Sequence of chain 2.A:
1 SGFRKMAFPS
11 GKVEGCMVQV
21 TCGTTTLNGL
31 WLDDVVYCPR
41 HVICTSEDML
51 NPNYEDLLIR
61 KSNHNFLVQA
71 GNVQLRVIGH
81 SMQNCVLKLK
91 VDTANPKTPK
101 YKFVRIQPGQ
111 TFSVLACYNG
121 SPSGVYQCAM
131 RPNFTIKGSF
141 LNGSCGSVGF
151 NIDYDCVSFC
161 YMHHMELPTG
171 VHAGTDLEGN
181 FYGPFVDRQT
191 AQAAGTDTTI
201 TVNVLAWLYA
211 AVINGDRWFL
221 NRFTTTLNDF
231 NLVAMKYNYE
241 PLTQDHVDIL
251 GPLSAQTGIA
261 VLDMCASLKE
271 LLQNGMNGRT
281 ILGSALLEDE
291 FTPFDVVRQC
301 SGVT

Binding-site contacts:
Ligand atom C11 contacts residue MET49 of chain 2.A at 3.3 Å (hydrophobic).
Ligand atom C3 contacts residue THR190 of chain 2.A at 3.4 Å.
Ligand atom C8 contacts residue ARG188 of chain 2.A at 4.1 Å.
Ligand atom C5 contacts residue ARG188 of chain 2.A at 3.8 Å.
Ligand atom C9 contacts residue MET165 of chain 2.A at 3.4 Å (hydrophobic).
Ligand atom C3 contacts residue ARG188 of chain 2.A at 4.0 Å.
Ligand atom C12 contacts residue MET49 of chain 2.A at 3.8 Å (hydrophobic).
Ligand atom C10 contacts residue HIS164 of chain 2.A at 3.9 Å.
Ligand atom N1 contacts residue LEU167 of chain 2.A at 4.0 Å.
Ligand atom C9 contacts residue ARG188 of chain 2.A at 4.0 Å.
Ligand atom C1 contacts residue GLU166 of chain 2.A at 3.2 Å.
Ligand atom N1 contacts residue PRO168 of chain 2.A at 3.7 Å.
Ligand atom C3 contacts residue GLN189 of chain 2.A at 3.9 Å.
Ligand atom C1 contacts residue LEU167 of chain 2.A at 3.6 Å (hydrophobic).
Ligand atom C2 contacts residue GLU166 of chain 2.A at 3.5 Å.
Ligand atom F1 contacts residue HIS41 of chain 2.A at 3.1 Å.
Ligand atom F1 contacts residue MET165 of chain 2.A at 4.0 Å.
Ligand atom C5 contacts residue GLN189 of chain 2.A at 3.5 Å.
Ligand atom C10 contacts residue MET165 of chain 2.A at 3.8 Å (hydrophobic).
Ligand atom C1 contacts residue PRO168 of chain 2.A at 3.5 Å (hydrophobic).
Ligand atom C4 contacts residue GLU166 of chain 2.A at 3.9 Å.
Ligand atom C4 contacts residue ARG188 of chain 2.A at 3.1 Å.
Ligand atom N1 contacts residue GLU166 of chain 2.A at 2.8 Å (salt-bridge).
Ligand atom C4 contacts residue GLN189 of chain 2.A at 3.6 Å.
Ligand atom O1 contacts residue PRO168 of chain 2.A at 4.1 Å.
Ligand atom F1 contacts residue HIS164 of chain 2.A at 3.8 Å.
Ligand atom C3 contacts residue GLU166 of chain 2.A at 3.9 Å.
Ligand atom C10 contacts residue HIS41 of chain 2.A at 3.8 Å.
Ligand atom C8 contacts residue MET165 of chain 2.A at 3.9 Å (hydrophobic).
Ligand atom C10 contacts residue MET49 of chain 2.A at 3.4 Å (hydrophobic).
Ligand atom F1 contacts residue ASP187 of chain 2.A at 3.2 Å.
Ligand atom C9 contacts residue MET49 of chain 2.A at 3.9 Å (hydrophobic).
Ligand atom N2 contacts residue GLN189 of chain 2.A at 3.8 Å.
Ligand atom C11 contacts residue HIS164 of chain 2.A at 4.1 Å.
Ligand atom C4 contacts residue THR190 of chain 2.A at 4.1 Å.
Ligand atom C8 contacts residue GLN189 of chain 2.A at 4.1 Å.
Ligand atom C2 contacts residue PRO168 of chain 2.A at 3.8 Å (hydrophobic).
Ligand atom C6 contacts residue GLN189 of chain 2.A at 3.5 Å.
Ligand atom F1 contacts residue MET49 of chain 2.A at 3.8 Å.
Ligand atom C11 contacts residue HIS41 of chain 2.A at 3.5 Å.

This protein binds this small molecule.
Small molecule (SMILES): CC(=O)NCCc1c[nH]c2ccc(F)cc12